Sequence of chain 1.A:
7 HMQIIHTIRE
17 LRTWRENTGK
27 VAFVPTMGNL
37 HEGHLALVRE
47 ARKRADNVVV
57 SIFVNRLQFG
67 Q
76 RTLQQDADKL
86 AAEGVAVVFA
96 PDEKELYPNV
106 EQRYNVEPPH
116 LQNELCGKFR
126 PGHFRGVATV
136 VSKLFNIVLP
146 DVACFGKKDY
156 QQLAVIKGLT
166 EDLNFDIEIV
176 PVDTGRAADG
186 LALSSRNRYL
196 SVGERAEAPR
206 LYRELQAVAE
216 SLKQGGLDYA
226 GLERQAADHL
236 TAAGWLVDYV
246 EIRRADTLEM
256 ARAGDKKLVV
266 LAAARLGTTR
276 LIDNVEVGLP

Binding-site contacts:
Ligand atom OXT contacts residue ANP1 of chain 1.C at 3.0 Å (h-bond).
Ligand atom N contacts residue PRO31 of chain 1.A at 4.5 Å.
Ligand atom N contacts residue VAL132 of chain 1.A at 4.3 Å.
Ligand atom C contacts residue ANP1 of chain 1.C at 4.2 Å.
Ligand atom C contacts residue GLN157 of chain 1.A at 4.1 Å.
Ligand atom N contacts residue VAL135 of chain 1.A at 4.4 Å.
Ligand atom OXT contacts residue MET33 of chain 1.A at 3.4 Å.
Ligand atom CB contacts residue MET33 of chain 1.A at 4.1 Å (hydrophobic).
Ligand atom O contacts residue PHE65 of chain 1.A at 4.5 Å.
Ligand atom CB contacts residue THR32 of chain 1.A at 3.5 Å.
Ligand atom CB contacts residue PRO31 of chain 1.A at 3.4 Å (hydrophobic).
Ligand atom CA contacts residue PRO31 of chain 1.A at 4.1 Å (hydrophobic).
Ligand atom O contacts residue VAL132 of chain 1.A at 4.1 Å.
Ligand atom C contacts residue MET33 of chain 1.A at 4.1 Å (hydrophobic).
Ligand atom O contacts residue GLN157 of chain 1.A at 3.5 Å (h-bond).
Ligand atom N contacts residue VAL136 of chain 1.A at 3.8 Å.

The protein below binds the small molecule below.
Small molecule (SMILES): C[C@H](N)C(=O)O